Binding-site contacts:
Ligand atom O6 contacts residue TYR161 of chain 3.A at 3.3 Å (h-bond).
Ligand atom O5 contacts residue LYS117 of chain 3.A at 4.4 Å.
Ligand atom C2 contacts residue ASN103 of chain 3.A at 2.4 Å.
Ligand atom C6 contacts residue LYS117 of chain 3.A at 4.2 Å.
Ligand atom C7 contacts residue ASN103 of chain 3.A at 3.2 Å.
Ligand atom C4 contacts residue ASN103 of chain 3.A at 4.3 Å.
Ligand atom C5 contacts residue ASN103 of chain 3.A at 3.7 Å.
Ligand atom O6 contacts residue LYS117 of chain 3.A at 4.2 Å.
Ligand atom C8 contacts residue LYS159 of chain 3.A at 3.5 Å.
Ligand atom C1 contacts residue ASN103 of chain 3.A at 1.4 Å.
Ligand atom O5 contacts residue ASN103 of chain 3.A at 2.5 Å (h-bond).
Ligand atom O7 contacts residue ASN103 of chain 3.A at 2.9 Å (h-bond).
Ligand atom C6 contacts residue TYR161 of chain 3.A at 4.5 Å (hydrophobic).
Ligand atom C8 contacts residue ASN103 of chain 3.A at 4.3 Å.
Ligand atom N2 contacts residue ASN103 of chain 3.A at 2.8 Å (h-bond).
Ligand atom C3 contacts residue ASN103 of chain 3.A at 3.8 Å.

Sequence of chain 3.A:
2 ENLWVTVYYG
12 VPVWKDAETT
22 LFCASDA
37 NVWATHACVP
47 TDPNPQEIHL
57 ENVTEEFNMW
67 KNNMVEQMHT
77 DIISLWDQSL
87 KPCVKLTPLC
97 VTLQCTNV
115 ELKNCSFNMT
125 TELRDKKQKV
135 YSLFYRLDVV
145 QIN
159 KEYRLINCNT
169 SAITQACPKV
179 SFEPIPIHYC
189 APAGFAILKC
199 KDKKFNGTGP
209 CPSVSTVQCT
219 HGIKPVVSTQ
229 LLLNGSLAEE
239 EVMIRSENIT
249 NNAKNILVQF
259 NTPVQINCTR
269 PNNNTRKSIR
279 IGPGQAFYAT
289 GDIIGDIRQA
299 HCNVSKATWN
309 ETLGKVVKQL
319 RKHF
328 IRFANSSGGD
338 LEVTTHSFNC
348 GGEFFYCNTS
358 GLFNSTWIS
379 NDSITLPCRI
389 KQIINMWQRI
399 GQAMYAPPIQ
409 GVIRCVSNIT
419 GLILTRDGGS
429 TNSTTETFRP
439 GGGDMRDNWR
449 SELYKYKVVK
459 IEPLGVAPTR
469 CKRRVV

This small molecule binds to this protein.
Small molecule (SMILES): CC(=O)N[C@H]1[C@H](O[C@H]2[C@H](O)[C@@H](NC(C)=O)CO[C@@H]2CO)O[C@H](CO)[C@@H](O)[C@@H]1O